Sequence of chain 1.B:
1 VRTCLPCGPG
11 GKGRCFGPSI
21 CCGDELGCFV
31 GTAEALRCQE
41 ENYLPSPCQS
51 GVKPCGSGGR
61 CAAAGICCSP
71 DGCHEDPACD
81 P

Binding-site contacts:
Ligand atom CD2 contacts residue SER46 of chain 1.B at 3.3 Å.
Ligand atom C contacts residue CYS48 of chain 1.B at 4.0 Å (hydrophobic).
Ligand atom CB contacts residue ASN42 of chain 1.B at 3.6 Å.
Ligand atom N contacts residue SER46 of chain 1.B at 2.6 Å (h-bond).
Ligand atom CA contacts residue LEU44 of chain 1.B at 3.8 Å (hydrophobic).
Ligand atom CB contacts residue GLU41 of chain 1.B at 3.8 Å.
Ligand atom CD2 contacts residue PRO47 of chain 1.B at 3.9 Å (hydrophobic).
Ligand atom O contacts residue PRO47 of chain 1.B at 3.4 Å.
Ligand atom O contacts residue GLU41 of chain 1.B at 3.9 Å.
Ligand atom CZ contacts residue PRO47 of chain 1.B at 3.5 Å (hydrophobic).
Ligand atom C contacts residue TYR1 of chain 1.I at 1.3 Å (hydrophobic).
Ligand atom CG contacts residue LEU44 of chain 1.B at 4.0 Å (hydrophobic).
Ligand atom CE2 contacts residue PRO47 of chain 1.B at 3.5 Å (hydrophobic).
Ligand atom C contacts residue ASN42 of chain 1.B at 4.2 Å.
Ligand atom CD1 contacts residue TYR1 of chain 1.I at 3.4 Å (hydrophobic).
Ligand atom N contacts residue GLU41 of chain 1.B at 2.8 Å (salt-bridge).
Ligand atom N contacts residue PRO47 of chain 1.B at 4.3 Å.
Ligand atom CB contacts residue TYR1 of chain 1.I at 3.1 Å (hydrophobic).
Ligand atom N contacts residue ARG2 of chain 1.B at 3.8 Å.
Ligand atom O contacts residue CYS48 of chain 1.B at 2.9 Å (h-bond).
Ligand atom O contacts residue TYR1 of chain 1.I at 2.2 Å (h-bond).
Ligand atom CB contacts residue LEU44 of chain 1.B at 3.5 Å (hydrophobic).
Ligand atom CZ contacts residue PRO45 of chain 1.B at 4.3 Å (hydrophobic).
Ligand atom C contacts residue SER46 of chain 1.B at 4.3 Å.
Ligand atom CD2 contacts residue PRO45 of chain 1.B at 3.1 Å (hydrophobic).
Ligand atom CE2 contacts residue SER46 of chain 1.B at 3.5 Å.
Ligand atom CG contacts residue TYR1 of chain 1.I at 3.7 Å (hydrophobic).
Ligand atom CA contacts residue TYR1 of chain 1.I at 2.5 Å (hydrophobic).
Ligand atom CD2 contacts residue LEU44 of chain 1.B at 3.4 Å (hydrophobic).
Ligand atom C contacts residue GLU41 of chain 1.B at 3.9 Å.
Ligand atom CE2 contacts residue PRO45 of chain 1.B at 3.0 Å (hydrophobic).
Ligand atom N contacts residue LEU44 of chain 1.B at 3.0 Å (h-bond).
Ligand atom O contacts residue SER46 of chain 1.B at 3.8 Å.
Ligand atom CA contacts residue ASN42 of chain 1.B at 3.8 Å.
Ligand atom CG contacts residue SER46 of chain 1.B at 4.0 Å.
Ligand atom CE1 contacts residue PRO47 of chain 1.B at 3.9 Å (hydrophobic).
Ligand atom CA contacts residue SER46 of chain 1.B at 3.9 Å.
Ligand atom CA contacts residue GLU41 of chain 1.B at 3.0 Å.
Ligand atom N contacts residue TYR1 of chain 1.I at 3.7 Å.
Ligand atom CE1 contacts residue TYR1 of chain 1.I at 3.9 Å (hydrophobic).

The protein below binds the small molecule below.
Small molecule (SMILES): N[C@@H](Cc1ccccc1)C(=O)O